Sequence of chain 1.H:
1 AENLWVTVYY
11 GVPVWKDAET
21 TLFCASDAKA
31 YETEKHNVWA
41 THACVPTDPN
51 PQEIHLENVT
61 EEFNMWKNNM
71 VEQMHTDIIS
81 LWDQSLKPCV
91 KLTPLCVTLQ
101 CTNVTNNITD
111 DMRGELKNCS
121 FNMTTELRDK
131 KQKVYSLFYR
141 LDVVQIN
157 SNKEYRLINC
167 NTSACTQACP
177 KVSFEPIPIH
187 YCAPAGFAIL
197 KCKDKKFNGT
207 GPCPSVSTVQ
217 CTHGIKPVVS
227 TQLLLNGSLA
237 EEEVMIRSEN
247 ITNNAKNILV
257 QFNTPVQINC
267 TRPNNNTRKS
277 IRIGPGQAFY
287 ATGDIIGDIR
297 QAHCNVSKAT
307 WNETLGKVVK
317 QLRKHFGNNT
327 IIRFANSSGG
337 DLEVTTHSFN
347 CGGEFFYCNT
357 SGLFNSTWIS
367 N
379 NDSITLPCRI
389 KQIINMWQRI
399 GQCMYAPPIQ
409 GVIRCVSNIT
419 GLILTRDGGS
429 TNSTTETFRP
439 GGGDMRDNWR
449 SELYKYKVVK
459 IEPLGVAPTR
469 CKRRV

A protein and the small-molecule ligand that binds it are described below.
Small molecule (SMILES): CC(=O)N[C@H]1[C@H](O[C@H]2[C@H](O)[C@@H](NC(C)=O)CO[C@@H]2CO)O[C@H](CO)[C@@H](O[C@@H]2O[C@H](CO)[C@@H](O)[C@H](O[C@H]3O[C@H](CO)[C@@H](O)[C@H](O)[C@@H]3O)[C@@H]2O)[C@@H]1O

Binding-site contacts:
Ligand atom O6 contacts residue GLU181 of chain 1.H at 3.6 Å.
Ligand atom O7 contacts residue ASN232 of chain 1.H at 3.6 Å (h-bond).
Ligand atom N2 contacts residue ASN232 of chain 1.H at 2.8 Å (h-bond).
Ligand atom O3 contacts residue SER415 of chain 1.H at 4.1 Å.
Ligand atom C1 contacts residue ASN232 of chain 1.H at 1.4 Å.
Ligand atom C1 contacts residue VAL414 of chain 1.H at 4.2 Å (hydrophobic).
Ligand atom C4 contacts residue ASN232 of chain 1.H at 4.2 Å.
Ligand atom C8 contacts residue LEU231 of chain 1.H at 3.8 Å (hydrophobic).
Ligand atom O5 contacts residue ASN232 of chain 1.H at 2.4 Å (h-bond).
Ligand atom C3 contacts residue VAL414 of chain 1.H at 3.8 Å (hydrophobic).
Ligand atom C8 contacts residue ASN346 of chain 1.H at 3.3 Å.
Ligand atom O5 contacts residue VAL414 of chain 1.H at 4.1 Å.
Ligand atom C4 contacts residue VAL414 of chain 1.H at 3.7 Å (hydrophobic).
Ligand atom O7 contacts residue VAL224 of chain 1.H at 3.9 Å.
Ligand atom C5 contacts residue NAG1 of chain 1.UA at 3.8 Å.
Ligand atom O5 contacts residue NAG1 of chain 1.UA at 3.3 Å.
Ligand atom C7 contacts residue ASN232 of chain 1.H at 3.4 Å.
Ligand atom C7 contacts residue SER415 of chain 1.H at 4.2 Å.
Ligand atom O4 contacts residue VAL414 of chain 1.H at 3.5 Å (h-bond).
Ligand atom C1 contacts residue SER415 of chain 1.H at 3.6 Å.
Ligand atom O7 contacts residue PRO182 of chain 1.H at 3.6 Å.
Ligand atom N2 contacts residue SER415 of chain 1.H at 3.1 Å (h-bond).
Ligand atom N2 contacts residue ARG412 of chain 1.H at 4.2 Å.
Ligand atom N2 contacts residue VAL414 of chain 1.H at 3.9 Å.
Ligand atom C3 contacts residue ASN232 of chain 1.H at 3.8 Å.
Ligand atom C7 contacts residue ASN346 of chain 1.H at 4.2 Å.
Ligand atom C2 contacts residue SER415 of chain 1.H at 3.5 Å.
Ligand atom O3 contacts residue CYS413 of chain 1.H at 4.1 Å.
Ligand atom C5 contacts residue ASN232 of chain 1.H at 3.7 Å.
Ligand atom C8 contacts residue VAL414 of chain 1.H at 3.7 Å (hydrophobic).
Ligand atom C1 contacts residue NAG1 of chain 1.UA at 4.1 Å.
Ligand atom C6 contacts residue VAL414 of chain 1.H at 4.1 Å (hydrophobic).
Ligand atom N2 contacts residue CYS413 of chain 1.H at 3.9 Å.
Ligand atom O6 contacts residue VAL414 of chain 1.H at 3.9 Å.
Ligand atom C6 contacts residue GLU181 of chain 1.H at 3.7 Å.
Ligand atom O3 contacts residue ARG412 of chain 1.H at 4.1 Å.
Ligand atom C3 contacts residue SER415 of chain 1.H at 3.4 Å.
Ligand atom C2 contacts residue ASN232 of chain 1.H at 2.4 Å.
Ligand atom C6 contacts residue NAG1 of chain 1.UA at 3.6 Å.
Ligand atom C5 contacts residue VAL414 of chain 1.H at 3.3 Å (hydrophobic).